This protein binds this small molecule.
Small molecule (SMILES): O=C(NCc1cccnc1)NC1CCCCC1

Binding-site contacts:
Ligand atom C13 contacts residue LEU218 of chain 3.A at 3.7 Å (hydrophobic).
Ligand atom C16 contacts residue PRO193 of chain 3.A at 3.8 Å (hydrophobic).
Ligand atom C02 contacts residue NAD1 of chain 3.B at 3.6 Å.
Ligand atom C20 contacts residue NAD1 of chain 3.B at 3.5 Å.
Ligand atom C05 contacts residue PHE149 of chain 3.A at 3.6 Å (hydrophobic).
Ligand atom C13 contacts residue PHE149 of chain 3.A at 4.0 Å (hydrophobic).
Ligand atom C13 contacts residue ILE215 of chain 3.A at 4.0 Å (hydrophobic).
Ligand atom N03 contacts residue MET199 of chain 3.A at 3.7 Å.
Ligand atom N03 contacts residue NAD1 of chain 3.B at 3.5 Å.
Ligand atom O01 contacts residue NAD1 of chain 3.B at 2.8 Å (h-bond).
Ligand atom C16 contacts residue PHE149 of chain 3.A at 3.9 Å (hydrophobic).
Ligand atom C08 contacts residue PHE149 of chain 3.A at 3.6 Å (hydrophobic).
Ligand atom C11 contacts residue TYR158 of chain 3.A at 3.9 Å (hydrophobic).
Ligand atom N03 contacts residue TYR158 of chain 3.A at 3.8 Å.
Ligand atom C25 contacts residue GLY96 of chain 3.A at 3.9 Å.
Ligand atom C22 contacts residue MET103 of chain 3.A at 4.0 Å (hydrophobic).
Ligand atom C16 contacts residue GLU219 of chain 3.A at 3.6 Å.
Ligand atom C25 contacts residue PHE97 of chain 3.A at 3.9 Å (hydrophobic).
Ligand atom N15 contacts residue GLU219 of chain 3.A at 2.9 Å (salt-bridge).
Ligand atom C09 contacts residue PHE149 of chain 3.A at 3.3 Å (hydrophobic).
Ligand atom C05 contacts residue TYR158 of chain 3.A at 3.7 Å (hydrophobic).
Ligand atom N15 contacts residue MET199 of chain 3.A at 3.7 Å.
Ligand atom N18 contacts residue MET199 of chain 3.A at 3.8 Å.
Ligand atom C11 contacts residue LEU218 of chain 3.A at 3.7 Å (hydrophobic).
Ligand atom C31 contacts residue GLY96 of chain 3.A at 3.5 Å.
Ligand atom C08 contacts residue NAD1 of chain 3.B at 3.9 Å.
Ligand atom C28 contacts residue GLY96 of chain 3.A at 3.3 Å.
Ligand atom O01 contacts residue TYR158 of chain 3.A at 2.7 Å (h-bond).
Ligand atom C13 contacts residue GLU219 of chain 3.A at 3.8 Å.
Ligand atom C16 contacts residue MET199 of chain 3.A at 3.7 Å (hydrophobic).
Ligand atom C09 contacts residue TYR158 of chain 3.A at 3.3 Å (hydrophobic).
Ligand atom N18 contacts residue NAD1 of chain 3.B at 4.0 Å.
Ligand atom C05 contacts residue NAD1 of chain 3.B at 3.6 Å.
Ligand atom C31 contacts residue NAD1 of chain 3.B at 3.8 Å.
Ligand atom C34 contacts residue NAD1 of chain 3.B at 3.7 Å.
Ligand atom C11 contacts residue PHE149 of chain 3.A at 3.6 Å (hydrophobic).
Ligand atom N15 contacts residue PRO193 of chain 3.A at 3.6 Å.
Ligand atom C16 contacts residue NAD1 of chain 3.B at 3.3 Å.
Ligand atom C02 contacts residue TYR158 of chain 3.A at 3.7 Å (hydrophobic).
Ligand atom C08 contacts residue TYR158 of chain 3.A at 4.0 Å (hydrophobic).

Sequence of chain 3.A:
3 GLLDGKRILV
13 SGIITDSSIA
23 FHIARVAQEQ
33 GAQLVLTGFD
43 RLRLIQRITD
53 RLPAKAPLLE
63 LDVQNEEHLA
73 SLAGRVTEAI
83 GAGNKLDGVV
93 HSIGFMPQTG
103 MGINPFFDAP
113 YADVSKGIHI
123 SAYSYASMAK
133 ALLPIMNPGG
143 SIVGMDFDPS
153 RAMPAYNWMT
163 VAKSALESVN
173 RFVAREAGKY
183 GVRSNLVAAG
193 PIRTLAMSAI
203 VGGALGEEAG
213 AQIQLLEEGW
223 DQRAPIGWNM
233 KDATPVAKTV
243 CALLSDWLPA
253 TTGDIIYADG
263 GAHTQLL